Sequence of chain 1.A:
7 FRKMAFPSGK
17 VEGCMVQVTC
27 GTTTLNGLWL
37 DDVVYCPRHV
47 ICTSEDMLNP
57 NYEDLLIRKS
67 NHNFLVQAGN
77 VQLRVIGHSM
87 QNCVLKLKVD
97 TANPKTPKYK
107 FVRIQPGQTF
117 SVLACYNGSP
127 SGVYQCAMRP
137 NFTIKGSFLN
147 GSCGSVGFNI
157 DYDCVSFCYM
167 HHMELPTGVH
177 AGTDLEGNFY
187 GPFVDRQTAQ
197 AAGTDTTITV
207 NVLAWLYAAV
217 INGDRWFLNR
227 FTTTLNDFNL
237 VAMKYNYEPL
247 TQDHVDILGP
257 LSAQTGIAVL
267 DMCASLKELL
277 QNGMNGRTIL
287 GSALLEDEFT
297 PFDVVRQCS

Binding-site contacts:
Ligand atom C29 contacts residue YMG1 of chain 1.C at 0.0 Å.
Ligand atom N15 contacts residue YMG1 of chain 1.C at 0.0 Å (h-bond).
Ligand atom C27 contacts residue YMG1 of chain 1.C at 0.0 Å.
Ligand atom C26 contacts residue YMG1 of chain 1.C at 0.0 Å.
Ligand atom N10 contacts residue YMG1 of chain 1.C at 0.0 Å (h-bond).
Ligand atom N10 contacts residue CYS149 of chain 1.A at 3.0 Å (h-bond).
Ligand atom C08 contacts residue YMG1 of chain 1.C at 0.0 Å.
Ligand atom C25 contacts residue YMG1 of chain 1.C at 0.0 Å.
Ligand atom C06 contacts residue YMG1 of chain 1.C at 0.0 Å.
Ligand atom C30 contacts residue YMG1 of chain 1.C at 0.0 Å.
Ligand atom C11 contacts residue CYS149 of chain 1.A at 2.7 Å (hydrophobic).
Ligand atom C14 contacts residue YMG1 of chain 1.C at 0.0 Å.
Ligand atom O22 contacts residue YMG1 of chain 1.C at 0.0 Å (h-bond).
Ligand atom C09 contacts residue YMG1 of chain 1.C at 0.0 Å.
Ligand atom C12 contacts residue YMG1 of chain 1.C at 0.0 Å.
Ligand atom C04 contacts residue YMG1 of chain 1.C at 0.0 Å.
Ligand atom N03 contacts residue YMG1 of chain 1.C at 0.0 Å (h-bond).
Ligand atom O20 contacts residue YMG1 of chain 1.C at 1.4 Å.
Ligand atom C19 contacts residue CYS149 of chain 1.A at 1.8 Å (hydrophobic).
Ligand atom C19 contacts residue YMG1 of chain 1.C at 0.1 Å.
Ligand atom N10 contacts residue HIS168 of chain 1.A at 2.9 Å (h-bond).
Ligand atom C23 contacts residue YMG1 of chain 1.C at 0.0 Å.
Ligand atom N03 contacts residue GLN193 of chain 1.A at 2.9 Å (h-bond).
Ligand atom C05 contacts residue YMG1 of chain 1.C at 0.0 Å.
Ligand atom C13 contacts residue YMG1 of chain 1.C at 0.0 Å.
Ligand atom C02 contacts residue YMG1 of chain 1.C at 0.0 Å.
Ligand atom O20 contacts residue HIS45 of chain 1.A at 3.0 Å (h-bond).
Ligand atom C24 contacts residue YMG1 of chain 1.C at 0.0 Å.
Ligand atom O22 contacts residue GLN193 of chain 1.A at 2.9 Å (h-bond).
Ligand atom O01 contacts residue GLU170 of chain 1.A at 3.0 Å (salt-bridge).
Ligand atom O01 contacts residue YMG1 of chain 1.C at 0.0 Å (h-bond).
Ligand atom C17 contacts residue YMG1 of chain 1.C at 0.0 Å.
Ligand atom O18 contacts residue YMG1 of chain 1.C at 0.0 Å (h-bond).
Ligand atom O20 contacts residue CYS149 of chain 1.A at 2.6 Å (h-bond).
Ligand atom O21 contacts residue YMG1 of chain 1.C at 0.0 Å (h-bond).
Ligand atom C28 contacts residue YMG1 of chain 1.C at 0.0 Å.
Ligand atom C16 contacts residue YMG1 of chain 1.C at 0.0 Å.
Ligand atom C07 contacts residue YMG1 of chain 1.C at 0.0 Å.
Ligand atom C11 contacts residue YMG1 of chain 1.C at 0.0 Å.
Ligand atom O18 contacts residue HIS167 of chain 1.A at 2.9 Å (h-bond).

This protein binds this small molecule.
Small molecule (SMILES): CC(C)C[C@H](NC(=O)OC1CCC(C)(C)CC1)C(=O)N[C@@H](C[C@@H]1CCNC1=O)C(O)S(=O)(=O)O